This protein binds this small molecule.
Small molecule (SMILES): CC(C)CCC[C@@H](C)[C@H]1CC[C@H]2[C@@H]3CC=C4C[C@@H](O)CC[C@]4(C)[C@H]3CC[C@]12C

Binding-site contacts:
Ligand atom C21 contacts residue PHE71 of chain 1.A at 4.1 Å (hydrophobic).
Ligand atom C15 contacts residue OLA1 of chain 1.H at 3.9 Å.
Ligand atom C4 contacts residue GLY85 of chain 1.A at 3.9 Å.
Ligand atom C2 contacts residue ALA81 of chain 1.A at 4.0 Å (hydrophobic).
Ligand atom O1 contacts residue OLA1 of chain 1.H at 3.8 Å.
Ligand atom O1 contacts residue GLN172 of chain 1.A at 4.2 Å.
Ligand atom C2 contacts residue PHE79 of chain 1.A at 4.0 Å (hydrophobic).
Ligand atom C26 contacts residue LEU67 of chain 1.A at 4.2 Å (hydrophobic).
Ligand atom C23 contacts residue LEU67 of chain 1.A at 4.3 Å (hydrophobic).
Ligand atom C3 contacts residue ALA82 of chain 1.A at 4.0 Å (hydrophobic).
Ligand atom C6 contacts residue GLY85 of chain 1.A at 3.7 Å.
Ligand atom C18 contacts residue PHE88 of chain 1.A at 3.9 Å (hydrophobic).
Ligand atom C5 contacts residue GLY85 of chain 1.A at 3.7 Å.
Ligand atom C16 contacts residue OLA1 of chain 1.H at 3.9 Å.
Ligand atom C20 contacts residue PHE71 of chain 1.A at 4.2 Å (hydrophobic).
Ligand atom C3 contacts residue ALA81 of chain 1.A at 4.3 Å (hydrophobic).
Ligand atom C24 contacts residue OLA1 of chain 1.H at 4.3 Å.
Ligand atom C11 contacts residue ILE89 of chain 1.A at 4.2 Å (hydrophobic).
Ligand atom C19 contacts residue ILE89 of chain 1.A at 3.9 Å (hydrophobic).
Ligand atom C11 contacts residue OLA1 of chain 1.N at 4.0 Å.
Ligand atom C18 contacts residue ILE89 of chain 1.A at 3.2 Å (hydrophobic).
Ligand atom C26 contacts residue OLA1 of chain 1.N at 3.4 Å.
Ligand atom O1 contacts residue ALA82 of chain 1.A at 2.9 Å (h-bond).
Ligand atom C18 contacts residue PHE71 of chain 1.A at 3.9 Å (hydrophobic).
Ligand atom C3 contacts residue OLA1 of chain 1.H at 3.8 Å.
Ligand atom C7 contacts residue OLA1 of chain 1.H at 3.4 Å.
Ligand atom C19 contacts residue PHE79 of chain 1.A at 4.3 Å (hydrophobic).
Ligand atom C8 contacts residue OLA1 of chain 1.H at 4.2 Å.
Ligand atom C4 contacts residue OLA1 of chain 1.H at 3.9 Å.
Ligand atom C25 contacts residue OLA1 of chain 1.H at 3.9 Å.
Ligand atom C19 contacts residue CYS86 of chain 1.A at 4.0 Å (hydrophobic).
Ligand atom C6 contacts residue OLA1 of chain 1.H at 3.7 Å.
Ligand atom C4 contacts residue ALA82 of chain 1.A at 4.0 Å (hydrophobic).
Ligand atom C7 contacts residue GLY85 of chain 1.A at 4.2 Å.
Ligand atom C5 contacts residue OLA1 of chain 1.H at 4.1 Å.
Ligand atom O1 contacts residue ALA81 of chain 1.A at 3.4 Å.
Ligand atom C19 contacts residue GLY85 of chain 1.A at 3.5 Å.
Ligand atom C12 contacts residue OLA1 of chain 1.N at 4.3 Å.
Ligand atom C27 contacts residue OLA1 of chain 1.H at 3.8 Å.
Ligand atom C14 contacts residue OLA1 of chain 1.H at 4.2 Å.

Sequence of chain 1.A:
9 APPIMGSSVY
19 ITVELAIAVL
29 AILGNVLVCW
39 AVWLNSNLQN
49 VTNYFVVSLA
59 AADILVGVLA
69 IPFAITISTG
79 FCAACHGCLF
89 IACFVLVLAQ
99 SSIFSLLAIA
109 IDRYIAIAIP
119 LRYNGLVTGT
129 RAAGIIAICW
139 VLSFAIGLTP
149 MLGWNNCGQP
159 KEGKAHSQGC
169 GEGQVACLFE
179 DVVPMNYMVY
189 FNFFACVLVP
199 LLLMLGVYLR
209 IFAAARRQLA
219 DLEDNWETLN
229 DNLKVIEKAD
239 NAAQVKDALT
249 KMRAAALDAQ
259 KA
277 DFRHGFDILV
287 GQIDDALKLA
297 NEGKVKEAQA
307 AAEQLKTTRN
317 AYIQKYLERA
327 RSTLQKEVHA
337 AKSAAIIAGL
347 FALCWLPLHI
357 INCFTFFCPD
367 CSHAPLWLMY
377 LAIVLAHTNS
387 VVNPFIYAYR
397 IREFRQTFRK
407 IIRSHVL